Sequence of chain 1.E:
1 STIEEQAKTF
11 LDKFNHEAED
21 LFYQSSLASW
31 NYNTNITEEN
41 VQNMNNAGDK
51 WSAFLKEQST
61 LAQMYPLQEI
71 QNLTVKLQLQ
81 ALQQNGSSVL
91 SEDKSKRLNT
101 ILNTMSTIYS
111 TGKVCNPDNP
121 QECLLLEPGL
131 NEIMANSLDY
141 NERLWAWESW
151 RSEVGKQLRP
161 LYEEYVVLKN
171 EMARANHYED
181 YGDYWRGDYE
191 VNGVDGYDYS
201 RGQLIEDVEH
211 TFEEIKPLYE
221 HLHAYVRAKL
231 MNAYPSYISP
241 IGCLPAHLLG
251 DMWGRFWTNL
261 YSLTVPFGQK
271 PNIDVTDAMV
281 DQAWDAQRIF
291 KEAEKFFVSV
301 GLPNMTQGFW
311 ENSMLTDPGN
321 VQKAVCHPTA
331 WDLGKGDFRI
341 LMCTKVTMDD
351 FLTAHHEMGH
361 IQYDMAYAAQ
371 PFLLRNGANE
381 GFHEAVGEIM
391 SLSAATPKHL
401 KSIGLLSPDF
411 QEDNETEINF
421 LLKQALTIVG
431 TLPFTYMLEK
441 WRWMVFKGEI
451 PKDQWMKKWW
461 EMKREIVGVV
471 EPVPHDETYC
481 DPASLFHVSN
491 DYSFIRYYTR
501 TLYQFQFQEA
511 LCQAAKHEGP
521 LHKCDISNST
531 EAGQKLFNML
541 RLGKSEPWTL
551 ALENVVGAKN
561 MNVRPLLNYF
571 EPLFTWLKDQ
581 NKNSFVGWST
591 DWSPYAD

This small molecule binds to this protein.
Small molecule (SMILES): CC(=O)N[C@@H]1[C@@H](O)[C@H](O)[C@@H](CO)O[C@H]1O

Binding-site contacts:
Ligand atom C1 contacts residue ASN528 of chain 1.E at 1.4 Å.
Ligand atom C8 contacts residue SER527 of chain 1.E at 3.7 Å.
Ligand atom C2 contacts residue SER402 of chain 1.E at 3.5 Å.
Ligand atom C5 contacts residue ASN528 of chain 1.E at 3.7 Å.
Ligand atom O6 contacts residue ASN528 of chain 1.E at 4.2 Å.
Ligand atom C7 contacts residue SER527 of chain 1.E at 4.2 Å.
Ligand atom C8 contacts residue LYS398 of chain 1.E at 4.5 Å.
Ligand atom C4 contacts residue ASN528 of chain 1.E at 4.2 Å.
Ligand atom O7 contacts residue SER402 of chain 1.E at 4.3 Å.
Ligand atom O5 contacts residue ASN528 of chain 1.E at 2.4 Å (h-bond).
Ligand atom O3 contacts residue SER402 of chain 1.E at 2.8 Å (h-bond).
Ligand atom C7 contacts residue SER402 of chain 1.E at 3.3 Å.
Ligand atom C8 contacts residue ASN528 of chain 1.E at 4.4 Å.
Ligand atom C8 contacts residue SER402 of chain 1.E at 3.3 Å.
Ligand atom O7 contacts residue ASN528 of chain 1.E at 3.1 Å (h-bond).
Ligand atom C7 contacts residue ASN528 of chain 1.E at 3.2 Å.
Ligand atom N2 contacts residue SER402 of chain 1.E at 2.7 Å (h-bond).
Ligand atom C3 contacts residue SER402 of chain 1.E at 3.3 Å.
Ligand atom C8 contacts residue ASP525 of chain 1.E at 4.4 Å.
Ligand atom N2 contacts residue ASN528 of chain 1.E at 2.9 Å (h-bond).
Ligand atom C2 contacts residue ASN528 of chain 1.E at 2.5 Å.
Ligand atom C3 contacts residue ASN528 of chain 1.E at 3.8 Å.
Ligand atom N2 contacts residue SER527 of chain 1.E at 4.4 Å.